Sequence of chain 1.A:
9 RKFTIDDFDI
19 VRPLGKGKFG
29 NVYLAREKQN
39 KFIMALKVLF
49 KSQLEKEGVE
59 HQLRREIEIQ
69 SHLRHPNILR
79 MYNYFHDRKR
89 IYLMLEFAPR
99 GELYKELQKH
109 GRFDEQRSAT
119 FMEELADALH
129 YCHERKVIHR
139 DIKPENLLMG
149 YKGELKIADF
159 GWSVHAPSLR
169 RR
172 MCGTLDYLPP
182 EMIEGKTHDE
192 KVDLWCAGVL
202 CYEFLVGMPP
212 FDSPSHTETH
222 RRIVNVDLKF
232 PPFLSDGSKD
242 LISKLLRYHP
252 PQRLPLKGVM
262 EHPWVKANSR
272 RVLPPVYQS

Binding-site contacts:
Ligand atom OAU contacts residue GLY25 of chain 1.A at 3.9 Å.
Ligand atom NBI contacts residue LEU146 of chain 1.A at 3.8 Å.
Ligand atom CAM contacts residue LEU22 of chain 1.A at 3.5 Å (hydrophobic).
Ligand atom CAL contacts residue ARG98 of chain 1.A at 3.6 Å.
Ligand atom CAX contacts residue ALA156 of chain 1.A at 3.0 Å (hydrophobic).
Ligand atom CBD contacts residue LEU146 of chain 1.A at 3.7 Å (hydrophobic).
Ligand atom CAE contacts residue GLY99 of chain 1.A at 3.6 Å.
Ligand atom OBK contacts residue GLU94 of chain 1.A at 3.8 Å.
Ligand atom CBH contacts residue LEU146 of chain 1.A at 3.6 Å (hydrophobic).
Ligand atom CAS contacts residue LEU22 of chain 1.A at 3.7 Å (hydrophobic).
Ligand atom CAE contacts residue PHE95 of chain 1.A at 3.8 Å (hydrophobic).
Ligand atom CAC contacts residue LEU22 of chain 1.A at 3.6 Å (hydrophobic).
Ligand atom OBK contacts residue ALA96 of chain 1.A at 2.9 Å (h-bond).
Ligand atom OBE contacts residue GLY25 of chain 1.A at 3.5 Å.
Ligand atom CAF contacts residue PRO97 of chain 1.A at 3.6 Å (hydrophobic).
Ligand atom CBH contacts residue LEU77 of chain 1.A at 3.9 Å (hydrophobic).
Ligand atom CAA contacts residue LYS24 of chain 1.A at 3.6 Å.
Ligand atom SAY contacts residue LYS45 of chain 1.A at 3.8 Å.
Ligand atom CAR contacts residue LEU22 of chain 1.A at 3.7 Å (hydrophobic).
Ligand atom CAW contacts residue ARG98 of chain 1.A at 3.2 Å.
Ligand atom CAM contacts residue VAL30 of chain 1.A at 3.8 Å (hydrophobic).
Ligand atom CBC contacts residue LEU146 of chain 1.A at 3.6 Å (hydrophobic).
Ligand atom CAF contacts residue GLY99 of chain 1.A at 3.9 Å.
Ligand atom CAE contacts residue ALA96 of chain 1.A at 3.1 Å (hydrophobic).
Ligand atom CBG contacts residue LEU77 of chain 1.A at 3.4 Å (hydrophobic).
Ligand atom NBI contacts residue ALA43 of chain 1.A at 3.5 Å.
Ligand atom OAU contacts residue LYS45 of chain 1.A at 2.6 Å (salt-bridge).
Ligand atom CBJ contacts residue ALA96 of chain 1.A at 3.9 Å (hydrophobic).
Ligand atom OAU contacts residue LYS26 of chain 1.A at 3.4 Å (salt-bridge).
Ligand atom OBE contacts residue LYS26 of chain 1.A at 3.3 Å (salt-bridge).
Ligand atom CAD contacts residue GLU100 of chain 1.A at 3.1 Å.
Ligand atom CBJ contacts residue LEU146 of chain 1.A at 3.8 Å (hydrophobic).
Ligand atom CAC contacts residue GLY23 of chain 1.A at 3.7 Å.
Ligand atom CAB contacts residue GLU100 of chain 1.A at 2.8 Å.
Ligand atom NBI contacts residue GLU94 of chain 1.A at 3.1 Å (salt-bridge).
Ligand atom CAJ contacts residue PRO97 of chain 1.A at 3.4 Å (hydrophobic).
Ligand atom CAQ contacts residue GLY99 of chain 1.A at 3.9 Å.
Ligand atom NAP contacts residue ALA96 of chain 1.A at 3.9 Å.
Ligand atom CAT contacts residue ALA156 of chain 1.A at 3.3 Å (hydrophobic).
Ligand atom OBK contacts residue PHE95 of chain 1.A at 3.4 Å.

This protein binds this small molecule.
Small molecule (SMILES): CCS(=O)(=O)Nc1ccc2c(c1)C(/C(=N/c1ccc(CN3CCCCC3)cc1)c1ccccc1)C(=O)N2